Sequence of chain 1.A:
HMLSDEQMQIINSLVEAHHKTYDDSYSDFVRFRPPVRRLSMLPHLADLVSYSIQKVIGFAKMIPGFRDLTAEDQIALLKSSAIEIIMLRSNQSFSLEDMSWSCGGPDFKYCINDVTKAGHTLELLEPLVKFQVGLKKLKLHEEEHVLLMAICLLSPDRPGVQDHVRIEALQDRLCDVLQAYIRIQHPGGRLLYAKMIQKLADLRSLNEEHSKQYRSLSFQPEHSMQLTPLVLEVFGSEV

A small-molecule ligand and the protein it binds are described below.
Small molecule (SMILES): CC[C@H](C)[C@H](NC(=O)[C@H](CCCCN)NC(=O)[C@H](Cc1cnc[nH]1)NC(=O)[C@@H](N)CCCN=C(N)N)C(=O)N[C@@H](CC(C)C)C(=O)N[C@@H](CCCCN)CNC(=O)NC[C@@H](CC(C)C)NC(=O)N[C@H](CNC=O)CC(C)C

Binding-site contacts:
Ligand atom ND1 contacts residue ILE137 of chain 1.A at 3.9 Å.
Ligand atom CD1 contacts residue ILE137 of chain 1.A at 3.6 Å (hydrophobic).
Ligand atom CB contacts residue GLU295 of chain 1.A at 3.3 Å.
Ligand atom CG contacts residue GLU295 of chain 1.A at 3.2 Å.
Ligand atom N contacts residue VAL301 of chain 1.A at 3.6 Å.
Ligand atom CA contacts residue GLU295 of chain 1.A at 3.5 Å.
Ligand atom CD1 contacts residue LEU292 of chain 1.A at 3.9 Å (hydrophobic).
Ligand atom CD2 contacts residue GLU300 of chain 1.A at 3.8 Å.
Ligand atom CG2 contacts residue LEU292 of chain 1.A at 3.9 Å (hydrophobic).
Ligand atom CA contacts residue GLU295 of chain 1.A at 3.8 Å.
Ligand atom C contacts residue GLU295 of chain 1.A at 3.4 Å.
Ligand atom C2 contacts residue ARG129 of chain 1.A at 3.6 Å.
Ligand atom CG1 contacts residue GLU295 of chain 1.A at 3.6 Å.
Ligand atom CG contacts residue ILE137 of chain 1.A at 3.5 Å (hydrophobic).
Ligand atom N contacts residue GLU295 of chain 1.A at 3.5 Å (salt-bridge).
Ligand atom NZ contacts residue GLU134 of chain 1.A at 3.3 Å (salt-bridge).
Ligand atom C contacts residue GLU295 of chain 1.A at 3.6 Å.
Ligand atom NE2 contacts residue GLU300 of chain 1.A at 2.7 Å (salt-bridge).
Ligand atom CB contacts residue GLU295 of chain 1.A at 3.1 Å.
Ligand atom N contacts residue GLU295 of chain 1.A at 3.0 Å (salt-bridge).
Ligand atom NE2 contacts residue LYS141 of chain 1.A at 3.1 Å (salt-bridge).
Ligand atom C4 contacts residue LYS123 of chain 1.A at 3.8 Å.
Ligand atom C3 contacts residue GLN136 of chain 1.A at 3.8 Å.
Ligand atom CD1 contacts residue PRO291 of chain 1.A at 3.7 Å (hydrophobic).
Ligand atom CA contacts residue ARG129 of chain 1.A at 3.4 Å.
Ligand atom CD1 contacts residue LYS141 of chain 1.A at 3.9 Å.
Ligand atom C contacts residue ARG129 of chain 1.A at 3.6 Å.
Ligand atom CB contacts residue ILE137 of chain 1.A at 3.8 Å (hydrophobic).
Ligand atom O contacts residue LYS123 of chain 1.A at 2.8 Å (salt-bridge).
Ligand atom CB contacts residue GLU295 of chain 1.A at 3.4 Å.
Ligand atom C3 contacts residue LEU140 of chain 1.A at 3.8 Å (hydrophobic).
Ligand atom CE1 contacts residue GLU300 of chain 1.A at 3.5 Å.
Ligand atom C contacts residue GLU295 of chain 1.A at 3.9 Å.
Ligand atom CA contacts residue GLU295 of chain 1.A at 3.5 Å.
Ligand atom CE1 contacts residue LYS141 of chain 1.A at 3.6 Å.
Ligand atom C4 contacts residue ILE119 of chain 1.A at 3.9 Å (hydrophobic).
Ligand atom N contacts residue GLU295 of chain 1.A at 2.5 Å (salt-bridge).
Ligand atom O contacts residue ARG129 of chain 1.A at 2.6 Å (salt-bridge).
Ligand atom CB contacts residue GLN136 of chain 1.A at 3.9 Å.
Ligand atom CD2 contacts residue GLU295 of chain 1.A at 3.9 Å.